Binding-site contacts:
Ligand atom C6 contacts residue ASP104 of chain 1.A at 4.3 Å.
Ligand atom O contacts residue GLU207 of chain 1.A at 2.6 Å (salt-bridge).
Ligand atom C contacts residue THR312 of chain 1.A at 3.8 Å.
Ligand atom C4 contacts residue ASP104 of chain 1.A at 3.7 Å.
Ligand atom O contacts residue SER204 of chain 1.A at 4.4 Å.
Ligand atom C12 contacts residue GLU207 of chain 1.A at 3.1 Å.
Ligand atom C2 contacts residue ASP104 of chain 1.A at 4.0 Å.
Ligand atom C3 contacts residue ASP208 of chain 1.A at 3.9 Å.
Ligand atom C1 contacts residue ALA105 of chain 1.A at 3.6 Å (hydrophobic).
Ligand atom C6 contacts residue ASP208 of chain 1.A at 3.6 Å.
Ligand atom C2 contacts residue ILE99 of chain 1.A at 3.5 Å (hydrophobic).
Ligand atom C contacts residue ASP104 of chain 1.A at 3.1 Å.
Ligand atom C11 contacts residue SER204 of chain 1.A at 3.4 Å.
Ligand atom C1 contacts residue ASP104 of chain 1.A at 3.9 Å.
Ligand atom C1 contacts residue ILE211 of chain 1.A at 4.1 Å (hydrophobic).
Ligand atom C3 contacts residue ASP104 of chain 1.A at 3.8 Å.
Ligand atom C11 contacts residue GLU207 of chain 1.A at 4.4 Å.
Ligand atom C13 contacts residue ASP208 of chain 1.A at 3.4 Å.
Ligand atom C13 contacts residue GLU207 of chain 1.A at 3.6 Å.
Ligand atom C1 contacts residue ILE99 of chain 1.A at 3.8 Å (hydrophobic).
Ligand atom C5 contacts residue ASP104 of chain 1.A at 3.5 Å.
Ligand atom N contacts residue ASP208 of chain 1.A at 2.8 Å (salt-bridge).
Ligand atom C10 contacts residue ASP208 of chain 1.A at 3.7 Å.
Ligand atom C2 contacts residue ASP208 of chain 1.A at 3.3 Å.
Ligand atom C12 contacts residue ASP208 of chain 1.A at 3.9 Å.
Ligand atom C7 contacts residue ASP208 of chain 1.A at 3.6 Å.
Ligand atom C12 contacts residue SER204 of chain 1.A at 3.8 Å.
Ligand atom C contacts residue ALA105 of chain 1.A at 3.8 Å (hydrophobic).
Ligand atom C11 contacts residue ASP208 of chain 1.A at 3.3 Å.
Ligand atom C1 contacts residue ASP208 of chain 1.A at 4.1 Å.
Ligand atom C5 contacts residue THR312 of chain 1.A at 3.4 Å.

Sequence of chain 1.A:
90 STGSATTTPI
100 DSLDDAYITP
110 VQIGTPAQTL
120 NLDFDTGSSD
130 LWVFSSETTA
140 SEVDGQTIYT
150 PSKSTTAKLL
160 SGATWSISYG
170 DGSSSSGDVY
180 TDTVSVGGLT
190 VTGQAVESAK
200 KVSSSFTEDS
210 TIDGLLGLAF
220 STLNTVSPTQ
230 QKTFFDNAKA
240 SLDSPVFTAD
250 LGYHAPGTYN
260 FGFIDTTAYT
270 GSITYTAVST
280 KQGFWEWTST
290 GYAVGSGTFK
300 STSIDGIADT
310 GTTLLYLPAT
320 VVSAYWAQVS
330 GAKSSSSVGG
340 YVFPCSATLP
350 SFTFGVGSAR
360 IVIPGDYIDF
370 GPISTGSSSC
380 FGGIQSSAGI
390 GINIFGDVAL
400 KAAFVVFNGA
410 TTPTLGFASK

A protein and the small-molecule ligand that binds it are described below.
Small molecule (SMILES): OC1C[C@H]2CC[C@@H](C1)N2Cc1ccccc1